Sequence of chain 1.J:
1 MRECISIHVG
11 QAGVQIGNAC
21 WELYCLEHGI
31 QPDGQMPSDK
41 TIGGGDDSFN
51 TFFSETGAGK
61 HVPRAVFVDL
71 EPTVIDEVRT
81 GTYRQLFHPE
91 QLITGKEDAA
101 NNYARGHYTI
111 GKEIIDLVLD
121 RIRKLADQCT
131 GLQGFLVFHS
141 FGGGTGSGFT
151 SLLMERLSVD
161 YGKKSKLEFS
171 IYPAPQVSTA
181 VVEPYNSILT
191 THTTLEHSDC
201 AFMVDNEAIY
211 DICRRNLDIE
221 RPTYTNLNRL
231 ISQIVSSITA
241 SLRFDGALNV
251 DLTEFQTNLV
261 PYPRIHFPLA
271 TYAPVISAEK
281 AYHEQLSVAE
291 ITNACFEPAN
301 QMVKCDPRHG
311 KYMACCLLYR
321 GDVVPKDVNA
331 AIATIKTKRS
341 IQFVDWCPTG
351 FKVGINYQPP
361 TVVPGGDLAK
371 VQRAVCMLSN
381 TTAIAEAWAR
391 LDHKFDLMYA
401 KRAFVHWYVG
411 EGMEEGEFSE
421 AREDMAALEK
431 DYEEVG

Sequence of chain 1.I:
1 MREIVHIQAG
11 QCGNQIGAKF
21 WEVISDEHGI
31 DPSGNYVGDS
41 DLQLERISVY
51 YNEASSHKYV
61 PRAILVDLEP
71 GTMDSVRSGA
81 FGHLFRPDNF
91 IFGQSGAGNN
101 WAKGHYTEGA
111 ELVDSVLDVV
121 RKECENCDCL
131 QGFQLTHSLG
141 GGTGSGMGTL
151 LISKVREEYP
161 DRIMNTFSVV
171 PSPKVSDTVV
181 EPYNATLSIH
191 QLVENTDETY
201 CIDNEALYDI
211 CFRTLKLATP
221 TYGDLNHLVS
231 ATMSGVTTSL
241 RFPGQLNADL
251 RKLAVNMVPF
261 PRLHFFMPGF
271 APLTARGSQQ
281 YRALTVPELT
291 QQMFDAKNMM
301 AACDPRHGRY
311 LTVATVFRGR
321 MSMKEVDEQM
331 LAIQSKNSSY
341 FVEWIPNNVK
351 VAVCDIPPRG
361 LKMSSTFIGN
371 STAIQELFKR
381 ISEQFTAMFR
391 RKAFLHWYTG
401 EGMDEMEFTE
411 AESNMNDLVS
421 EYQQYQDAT

Binding-site contacts:
Ligand atom CL1 contacts residue CYS347 of chain 1.J at 2.8 Å.
Ligand atom C4 contacts residue LYS352 of chain 1.J at 3.4 Å.
Ligand atom CL1 contacts residue MET313 of chain 1.J at 2.6 Å.
Ligand atom C34 contacts residue ASN258 of chain 1.J at 3.7 Å.
Ligand atom C8 contacts residue ASN99 of chain 1.I at 3.2 Å.
Ligand atom C20 contacts residue ASN100 of chain 1.I at 3.4 Å.
Ligand atom O8 contacts residue MET313 of chain 1.J at 3.1 Å (h-bond).
Ligand atom C33 contacts residue THR257 of chain 1.J at 3.3 Å.
Ligand atom O4 contacts residue ASN99 of chain 1.I at 3.2 Å (h-bond).
Ligand atom C18 contacts residue THR257 of chain 1.J at 3.5 Å.
Ligand atom C7 contacts residue THR178 of chain 1.I at 3.1 Å.
Ligand atom O7 contacts residue TRP397 of chain 1.I at 3.3 Å.
Ligand atom O5 contacts residue THR257 of chain 1.J at 3.5 Å.
Ligand atom C8 contacts residue THR178 of chain 1.I at 3.0 Å.
Ligand atom C35 contacts residue MET313 of chain 1.J at 3.6 Å (hydrophobic).
Ligand atom C3 contacts residue GLU254 of chain 1.J at 3.6 Å.
Ligand atom C10 contacts residue THR257 of chain 1.J at 3.8 Å.
Ligand atom C31 contacts residue MET313 of chain 1.J at 3.3 Å (hydrophobic).
Ligand atom C34 contacts residue THR257 of chain 1.J at 3.0 Å.
Ligand atom C10 contacts residue ASN99 of chain 1.I at 3.6 Å.
Ligand atom C6 contacts residue THR257 of chain 1.J at 3.4 Å.
Ligand atom C32 contacts residue MET313 of chain 1.J at 3.5 Å (hydrophobic).
Ligand atom C31 contacts residue CYS347 of chain 1.J at 3.5 Å (hydrophobic).
Ligand atom O1 contacts residue LYS352 of chain 1.J at 3.2 Å (salt-bridge).
Ligand atom C9 contacts residue ASN99 of chain 1.I at 3.4 Å.
Ligand atom C35 contacts residue VAL260 of chain 1.J at 3.4 Å (hydrophobic).
Ligand atom CL1 contacts residue PRO348 of chain 1.J at 2.7 Å.
Ligand atom C6 contacts residue VAL179 of chain 1.I at 3.6 Å (hydrophobic).
Ligand atom O3 contacts residue THR257 of chain 1.J at 2.9 Å (h-bond).
Ligand atom O2 contacts residue VAL179 of chain 1.I at 3.6 Å.
Ligand atom C33 contacts residue PHE394 of chain 1.I at 3.6 Å (hydrophobic).
Ligand atom C12 contacts residue THR257 of chain 1.J at 3.5 Å.
Ligand atom C23 contacts residue ASN100 of chain 1.I at 3.5 Å.
Ligand atom C20 contacts residue TRP397 of chain 1.I at 3.5 Å (hydrophobic).
Ligand atom N2 contacts residue THR257 of chain 1.J at 3.5 Å (h-bond).
Ligand atom C49 contacts residue GLU254 of chain 1.J at 3.7 Å.
Ligand atom C19 contacts residue TRP397 of chain 1.I at 3.7 Å (hydrophobic).
Ligand atom O2 contacts residue PHE394 of chain 1.I at 3.2 Å.
Ligand atom C16 contacts residue THR253 of chain 1.J at 3.6 Å.
Ligand atom O2 contacts residue THR257 of chain 1.J at 2.9 Å (h-bond).

This protein binds this small molecule.
Small molecule (SMILES): COc1ccc(C[C@@H]2NC(=O)/C=C/C[C@@H]([C@H](C)[C@H]3O[C@@H]3c3ccccc3)OC(=O)[C@H](CC(C)C)OC(=O)[C@H](C)CNC2=O)cc1Cl